Sequence of chain 1.G:
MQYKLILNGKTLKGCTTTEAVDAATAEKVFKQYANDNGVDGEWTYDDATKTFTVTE

Binding-site contacts:
Ligand atom C3 contacts residue CYS15 of chain 1.G at 4.2 Å (hydrophobic).
Ligand atom C3 contacts residue LYS4 of chain 1.G at 3.8 Å.
Ligand atom C1 contacts residue LYS4 of chain 1.G at 4.2 Å.
Ligand atom C7 contacts residue LYS4 of chain 1.G at 3.9 Å.
Ligand atom C4 contacts residue LYS4 of chain 1.G at 3.7 Å.
Ligand atom C7 contacts residue THR51 of chain 1.G at 4.2 Å.
Ligand atom C4 contacts residue CYS15 of chain 1.G at 3.0 Å (hydrophobic).
Ligand atom C5 contacts residue LYS4 of chain 1.G at 4.4 Å.
Ligand atom S1 contacts residue CYS15 of chain 1.G at 2.0 Å (h-bond).
Ligand atom C6 contacts residue CYS15 of chain 1.G at 4.5 Å (hydrophobic).
Ligand atom C7 contacts residue CYS15 of chain 1.G at 4.4 Å (hydrophobic).
Ligand atom C8 contacts residue LYS4 of chain 1.G at 3.5 Å.
Ligand atom N1 contacts residue LYS4 of chain 1.G at 4.4 Å.
Ligand atom C8 contacts residue GLN2 of chain 1.G at 4.3 Å.
Ligand atom C2 contacts residue LYS4 of chain 1.G at 3.9 Å.

A protein and the small-molecule ligand that binds it are described below.
Small molecule (SMILES): CC1(C)C=C(CSS(C)(=O)=O)C(C)(C)N1[O]